Sequence of chain 5.F:
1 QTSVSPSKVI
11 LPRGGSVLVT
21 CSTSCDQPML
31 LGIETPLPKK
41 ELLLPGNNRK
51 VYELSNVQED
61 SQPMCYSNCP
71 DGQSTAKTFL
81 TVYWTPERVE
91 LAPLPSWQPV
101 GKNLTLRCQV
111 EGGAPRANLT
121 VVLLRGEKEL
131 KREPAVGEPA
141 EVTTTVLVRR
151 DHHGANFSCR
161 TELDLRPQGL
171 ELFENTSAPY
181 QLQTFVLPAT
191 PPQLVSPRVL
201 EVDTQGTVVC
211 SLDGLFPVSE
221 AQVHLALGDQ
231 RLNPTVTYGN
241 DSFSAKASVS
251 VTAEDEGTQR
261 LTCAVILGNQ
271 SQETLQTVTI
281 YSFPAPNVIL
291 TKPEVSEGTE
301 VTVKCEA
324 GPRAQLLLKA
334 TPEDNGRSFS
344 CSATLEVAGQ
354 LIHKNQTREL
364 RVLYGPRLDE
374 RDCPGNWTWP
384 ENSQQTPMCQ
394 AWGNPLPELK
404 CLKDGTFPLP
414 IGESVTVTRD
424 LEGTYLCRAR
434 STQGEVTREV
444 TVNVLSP

A protein and the small-molecule ligand that binds it are described below.
Small molecule (SMILES): CC(=O)N[C@@H]1[C@@H](O)[C@H](O)[C@@H](CO)O[C@H]1O

Binding-site contacts:
Ligand atom C1 contacts residue THR85 of chain 5.F at 3.8 Å.
Ligand atom O6 contacts residue PHE173 of chain 5.F at 4.0 Å.
Ligand atom N2 contacts residue PRO86 of chain 5.F at 3.9 Å.
Ligand atom C8 contacts residue ASN175 of chain 5.F at 4.5 Å.
Ligand atom C3 contacts residue ASN175 of chain 5.F at 3.8 Å.
Ligand atom O5 contacts residue GLU174 of chain 5.F at 3.5 Å (salt-bridge).
Ligand atom C5 contacts residue THR85 of chain 5.F at 4.0 Å.
Ligand atom C3 contacts residue THR85 of chain 5.F at 4.3 Å.
Ligand atom N2 contacts residue ASN175 of chain 5.F at 2.9 Å (h-bond).
Ligand atom C5 contacts residue NAG1 of chain 5.K at 3.8 Å.
Ligand atom C7 contacts residue PRO86 of chain 5.F at 4.3 Å (hydrophobic).
Ligand atom O5 contacts residue THR85 of chain 5.F at 4.3 Å.
Ligand atom O6 contacts residue GLU174 of chain 5.F at 3.8 Å.
Ligand atom O5 contacts residue ASN175 of chain 5.F at 2.4 Å (h-bond).
Ligand atom C6 contacts residue NAG1 of chain 5.K at 4.2 Å.
Ligand atom O3 contacts residue NAG1 of chain 5.K at 3.9 Å.
Ligand atom C5 contacts residue ASN175 of chain 5.F at 3.6 Å.
Ligand atom C8 contacts residue ARG88 of chain 5.F at 4.3 Å.
Ligand atom O6 contacts residue THR85 of chain 5.F at 4.4 Å.
Ligand atom C7 contacts residue ASN175 of chain 5.F at 3.4 Å.
Ligand atom C8 contacts residue GLU87 of chain 5.F at 3.6 Å.
Ligand atom C1 contacts residue GLU174 of chain 5.F at 4.1 Å.
Ligand atom O7 contacts residue ASN175 of chain 5.F at 3.5 Å (h-bond).
Ligand atom N2 contacts residue THR85 of chain 5.F at 4.5 Å.
Ligand atom C8 contacts residue PRO86 of chain 5.F at 3.6 Å (hydrophobic).
Ligand atom C2 contacts residue ASN175 of chain 5.F at 2.4 Å.
Ligand atom C4 contacts residue ASN175 of chain 5.F at 4.2 Å.
Ligand atom C4 contacts residue NAG1 of chain 5.K at 3.5 Å.
Ligand atom C3 contacts residue NAG1 of chain 5.K at 3.7 Å.
Ligand atom C2 contacts residue THR85 of chain 5.F at 4.5 Å.
Ligand atom O4 contacts residue NAG1 of chain 5.K at 2.3 Å (h-bond).
Ligand atom C1 contacts residue ASN175 of chain 5.F at 1.4 Å.